A protein and the small-molecule ligand that binds it are described below.
Small molecule (SMILES): CC[C@H](C)[C@H](NC(=O)[C@H](CC1=NC=NC1)NC(=O)[C@H](CC(=O)O)NC(=O)[C@H](CCCCN)NC(=O)[C@@H]1CCCN1C(=O)[C@@H](NC(=O)[C@H](CC(N)=O)NC(=O)[C@H](CC(C)C)NC(=O)[C@H](C)N)[C@@H](C)O)C(=O)O

Binding-site contacts:
Ligand atom CA contacts residue TYR159 of chain 1.A at 3.5 Å (hydrophobic).
Ligand atom N contacts residue ASP77 of chain 1.A at 3.0 Å (salt-bridge).
Ligand atom CG contacts residue TYR159 of chain 1.A at 3.3 Å (hydrophobic).
Ligand atom CA contacts residue TRP147 of chain 1.A at 3.5 Å (hydrophobic).
Ligand atom CA contacts residue GLU63 of chain 1.A at 3.5 Å.
Ligand atom OD2 contacts residue ARG97 of chain 1.A at 2.8 Å (salt-bridge).
Ligand atom OD2 contacts residue TYR116 of chain 1.A at 3.3 Å.
Ligand atom N contacts residue TYR171 of chain 1.A at 2.7 Å (h-bond).
Ligand atom O contacts residue LYS66 of chain 1.A at 2.8 Å (salt-bridge).
Ligand atom CA contacts residue TYR7 of chain 1.A at 3.2 Å (hydrophobic).
Ligand atom CD2 contacts residue PHE9 of chain 1.A at 3.5 Å (hydrophobic).
Ligand atom CG contacts residue GLU63 of chain 1.A at 3.5 Å.
Ligand atom CD2 contacts residue TYR99 of chain 1.A at 3.4 Å (hydrophobic).
Ligand atom ND2 contacts residue GLN155 of chain 1.A at 3.4 Å (h-bond).
Ligand atom OXT contacts residue LYS146 of chain 1.A at 2.8 Å (salt-bridge).
Ligand atom C contacts residue TYR7 of chain 1.A at 3.2 Å (hydrophobic).
Ligand atom O contacts residue TYR84 of chain 1.A at 3.4 Å (h-bond).
Ligand atom N contacts residue TYR99 of chain 1.A at 3.0 Å (h-bond).
Ligand atom OD1 contacts residue TYR159 of chain 1.A at 3.4 Å.
Ligand atom N contacts residue TYR7 of chain 1.A at 3.5 Å (h-bond).
Ligand atom OXT contacts residue THR80 of chain 1.A at 3.5 Å.
Ligand atom CB contacts residue ASP77 of chain 1.A at 3.4 Å.
Ligand atom CG contacts residue ARG97 of chain 1.A at 3.2 Å.
Ligand atom C contacts residue LYS146 of chain 1.A at 3.4 Å.
Ligand atom N contacts residue TYR7 of chain 1.A at 3.0 Å (h-bond).
Ligand atom N contacts residue GLU63 of chain 1.A at 2.8 Å (salt-bridge).
Ligand atom O contacts residue LYS146 of chain 1.A at 3.1 Å.
Ligand atom OD2 contacts residue HIS114 of chain 1.A at 2.8 Å (h-bond).
Ligand atom O contacts residue THR143 of chain 1.A at 2.7 Å (h-bond).
Ligand atom O contacts residue TRP147 of chain 1.A at 2.8 Å (h-bond).
Ligand atom OD1 contacts residue GLN155 of chain 1.A at 2.9 Å (h-bond).
Ligand atom O contacts residue TRP147 of chain 1.A at 3.5 Å.
Ligand atom ND2 contacts residue LEU156 of chain 1.A at 3.4 Å.
Ligand atom OD1 contacts residue ARG97 of chain 1.A at 3.0 Å (salt-bridge).
Ligand atom O contacts residue HIS70 of chain 1.A at 3.1 Å.
Ligand atom C contacts residue TRP147 of chain 1.A at 3.3 Å (hydrophobic).
Ligand atom O contacts residue TYR159 of chain 1.A at 2.7 Å (h-bond).
Ligand atom O contacts residue TYR116 of chain 1.A at 2.9 Å (h-bond).
Ligand atom CA contacts residue TYR171 of chain 1.A at 3.5 Å (hydrophobic).
Ligand atom CB contacts residue GLU63 of chain 1.A at 3.5 Å.

Sequence of chain 1.A:
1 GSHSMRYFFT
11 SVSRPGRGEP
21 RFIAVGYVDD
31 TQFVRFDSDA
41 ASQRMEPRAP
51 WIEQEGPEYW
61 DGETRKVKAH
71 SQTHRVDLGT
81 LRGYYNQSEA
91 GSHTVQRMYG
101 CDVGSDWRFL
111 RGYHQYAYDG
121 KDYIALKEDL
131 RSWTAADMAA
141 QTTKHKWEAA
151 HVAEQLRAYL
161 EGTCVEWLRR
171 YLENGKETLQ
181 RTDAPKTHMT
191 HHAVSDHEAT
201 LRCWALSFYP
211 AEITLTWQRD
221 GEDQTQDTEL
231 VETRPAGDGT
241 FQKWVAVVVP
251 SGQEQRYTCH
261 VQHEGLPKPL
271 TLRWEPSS